Binding-site contacts:
Ligand atom N2 contacts residue LEU28 of chain 1.A at 3.2 Å (h-bond).
Ligand atom OP1 contacts residue LYS24 of chain 1.A at 2.7 Å (salt-bridge).
Ligand atom N1 contacts residue DC8 of chain 1.D at 2.9 Å (h-bond).
Ligand atom C2 contacts residue DG3 of chain 1.D at 3.1 Å.
Ligand atom N3 contacts residue DG3 of chain 1.D at 3.0 Å (h-bond).
Ligand atom N3 contacts residue DA4 of chain 1.D at 2.9 Å (h-bond).
Ligand atom N4 contacts residue DG1 of chain 1.D at 2.8 Å (h-bond).
Ligand atom O2 contacts residue ARG51 of chain 1.A at 2.9 Å (salt-bridge).
Ligand atom N3 contacts residue DA7 of chain 1.D at 2.8 Å (h-bond).
Ligand atom C1' contacts residue ALA29 of chain 1.A at 3.4 Å (hydrophobic).
Ligand atom N2 contacts residue ARG33 of chain 1.A at 3.2 Å (salt-bridge).
Ligand atom O4 contacts residue DA7 of chain 1.D at 2.9 Å (h-bond).
Ligand atom N3 contacts residue DG1 of chain 1.D at 2.9 Å (h-bond).
Ligand atom O2 contacts residue ARG51 of chain 1.A at 2.9 Å (salt-bridge).
Ligand atom N4 contacts residue DG3 of chain 1.D at 3.0 Å (h-bond).
Ligand atom N6 contacts residue DG1 of chain 1.D at 3.3 Å (h-bond).
Ligand atom N2 contacts residue DC8 of chain 1.D at 2.7 Å (h-bond).
Ligand atom O4 contacts residue DC6 of chain 1.D at 3.3 Å (h-bond).
Ligand atom O2 contacts residue DG1 of chain 1.D at 2.9 Å (h-bond).
Ligand atom N1 contacts residue DT2 of chain 1.D at 2.9 Å (h-bond).
Ligand atom N3 contacts residue TRP26 of chain 1.A at 3.0 Å (h-bond).
Ligand atom O4' contacts residue ARG51 of chain 1.A at 3.1 Å (salt-bridge).
Ligand atom O4 contacts residue DG3 of chain 1.D at 3.3 Å (h-bond).
Ligand atom N1 contacts residue DT5 of chain 1.D at 2.8 Å (h-bond).
Ligand atom O6 contacts residue DA7 of chain 1.D at 3.3 Å (h-bond).
Ligand atom N6 contacts residue DA4 of chain 1.D at 3.3 Å (h-bond).
Ligand atom OP1 contacts residue LYS31 of chain 1.A at 3.0 Å (salt-bridge).
Ligand atom N6 contacts residue DT5 of chain 1.D at 3.0 Å (h-bond).
Ligand atom O2 contacts residue DG3 of chain 1.D at 2.9 Å (h-bond).
Ligand atom O6 contacts residue DC6 of chain 1.D at 2.8 Å (h-bond).
Ligand atom O4 contacts residue DA4 of chain 1.D at 3.0 Å (h-bond).
Ligand atom O6 contacts residue DC8 of chain 1.D at 3.0 Å (h-bond).
Ligand atom C5 contacts residue LEU28 of chain 1.A at 3.4 Å (hydrophobic).
Ligand atom O4' contacts residue TRP26 of chain 1.A at 3.3 Å.
Ligand atom O2 contacts residue PRO30 of chain 1.A at 3.3 Å.
Ligand atom N2 contacts residue DC6 of chain 1.D at 2.9 Å (h-bond).
Ligand atom N6 contacts residue DT2 of chain 1.D at 2.9 Å (h-bond).
Ligand atom O4' contacts residue PRO30 of chain 1.A at 3.4 Å.
Ligand atom N1 contacts residue DC6 of chain 1.D at 2.9 Å (h-bond).
Ligand atom N4 contacts residue DT2 of chain 1.D at 3.2 Å (h-bond).

Sequence of chain 1.A:
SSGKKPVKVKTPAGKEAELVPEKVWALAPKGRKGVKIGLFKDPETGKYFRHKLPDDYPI

A protein and the small-molecule ligand that binds it are described below.
Small molecule (SMILES): Cc1cn([C@H]2C[C@H](O[P](=O)(O)OC[C@H]3O[C@@H](n4ccc(N)nc4=O)C[C@@H]3O[P](=O)(O)OC[C@H]3O[C@@H](n4cnc5c(N)ncnc54)C[C@@H]3O[P](=O)(O)OC[C@H]3O[C@@H](n4ccc(N)nc4=O)C[C@@H]3O)[C@@H](CO[P](=O)(O)O[C@H]3C[C@H](n4cnc5c(N)ncnc54)O[C@@H]3CO[P](=O)(O)O[C@H]3C[C@H](n4cnc5c(=O)nc(N)[nH]c54)O[C@@H]3CO[P](=O)(O)O[C@H]3C[C@H](n4cc(C)c(=O)[nH]c4=O)O[C@@H]3CO[P](=O)(O)O[C@H]3C[C@H](n4cnc5c(=O)nc(N)[nH]c54)O[C@@H]3CO)O2)c(=O)[nH]c1=O